A small-molecule ligand and the protein it binds are described below.
Small molecule (SMILES): OC[C@H]1O[C@H](O)[C@H](O)[C@@H](O)[C@@H]1O

Sequence of chain 1.B:
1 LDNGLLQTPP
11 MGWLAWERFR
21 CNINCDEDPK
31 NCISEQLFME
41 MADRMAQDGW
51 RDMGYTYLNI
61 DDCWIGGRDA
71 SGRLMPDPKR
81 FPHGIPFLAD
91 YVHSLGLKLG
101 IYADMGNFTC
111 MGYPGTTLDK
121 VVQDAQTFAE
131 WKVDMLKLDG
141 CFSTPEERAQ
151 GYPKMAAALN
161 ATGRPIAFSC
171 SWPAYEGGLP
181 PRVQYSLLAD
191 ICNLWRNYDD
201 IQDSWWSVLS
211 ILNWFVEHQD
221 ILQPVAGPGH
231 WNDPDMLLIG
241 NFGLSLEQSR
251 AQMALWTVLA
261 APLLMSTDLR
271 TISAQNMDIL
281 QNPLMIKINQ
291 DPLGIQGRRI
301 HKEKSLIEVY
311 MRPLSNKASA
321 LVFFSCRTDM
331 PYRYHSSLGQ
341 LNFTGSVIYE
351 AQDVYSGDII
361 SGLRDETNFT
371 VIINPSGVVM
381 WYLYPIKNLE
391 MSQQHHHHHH

Binding-site contacts:
Ligand atom O5 contacts residue ARG327 of chain 1.A at 4.1 Å.
Ligand atom O2 contacts residue ARG20 of chain 1.B at 3.3 Å (salt-bridge).
Ligand atom C5 contacts residue ARG327 of chain 1.A at 4.5 Å.
Ligand atom O4 contacts residue ARG327 of chain 1.A at 3.4 Å.
Ligand atom C3 contacts residue THR328 of chain 1.A at 3.9 Å.
Ligand atom O3 contacts residue GLN202 of chain 1.B at 2.7 Å (h-bond).
Ligand atom O3 contacts residue ASP329 of chain 1.A at 3.5 Å (salt-bridge).
Ligand atom C2 contacts residue ASP329 of chain 1.A at 4.1 Å.
Ligand atom C6 contacts residue ARG327 of chain 1.A at 3.7 Å.
Ligand atom C3 contacts residue ARG20 of chain 1.B at 4.4 Å.
Ligand atom C6 contacts residue LEU306 of chain 1.A at 3.7 Å (hydrophobic).
Ligand atom O4 contacts residue ASP329 of chain 1.A at 4.1 Å.
Ligand atom O4 contacts residue LEU306 of chain 1.A at 4.1 Å.
Ligand atom O6 contacts residue LYS304 of chain 1.A at 4.5 Å.
Ligand atom C3 contacts residue ASP329 of chain 1.A at 4.1 Å.
Ligand atom O6 contacts residue ARG327 of chain 1.A at 3.9 Å.
Ligand atom C4 contacts residue THR328 of chain 1.A at 4.0 Å.
Ligand atom C2 contacts residue GLN202 of chain 1.B at 3.9 Å.
Ligand atom C3 contacts residue GLN202 of chain 1.B at 3.7 Å.
Ligand atom O4 contacts residue THR328 of chain 1.A at 2.9 Å (h-bond).
Ligand atom O3 contacts residue ARG20 of chain 1.B at 3.9 Å.
Ligand atom O6 contacts residue LEU306 of chain 1.A at 4.0 Å.
Ligand atom C4 contacts residue ASP329 of chain 1.A at 4.0 Å.
Ligand atom O3 contacts residue THR328 of chain 1.A at 3.0 Å (h-bond).
Ligand atom O2 contacts residue GLN202 of chain 1.B at 3.2 Å (h-bond).
Ligand atom C6 contacts residue SER305 of chain 1.A at 4.5 Å.
Ligand atom C2 contacts residue ARG20 of chain 1.B at 3.7 Å.

Sequence of chain 1.A:
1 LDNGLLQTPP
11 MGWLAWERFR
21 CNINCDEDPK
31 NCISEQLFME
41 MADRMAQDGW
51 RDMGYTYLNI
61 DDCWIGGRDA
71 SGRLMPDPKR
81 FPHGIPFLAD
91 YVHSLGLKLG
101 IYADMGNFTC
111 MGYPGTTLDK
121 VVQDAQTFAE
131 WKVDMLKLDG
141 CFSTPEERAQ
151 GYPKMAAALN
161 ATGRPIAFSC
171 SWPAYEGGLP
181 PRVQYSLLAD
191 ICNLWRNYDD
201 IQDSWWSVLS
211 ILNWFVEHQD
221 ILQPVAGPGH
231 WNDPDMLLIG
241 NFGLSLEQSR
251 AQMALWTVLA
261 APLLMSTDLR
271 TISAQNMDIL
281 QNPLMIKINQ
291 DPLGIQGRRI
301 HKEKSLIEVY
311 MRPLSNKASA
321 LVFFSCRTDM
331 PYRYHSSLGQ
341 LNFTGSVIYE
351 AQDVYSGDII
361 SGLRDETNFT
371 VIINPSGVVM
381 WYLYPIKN